Binding-site contacts:
Ligand atom O7 contacts residue THR156 of chain 9.A at 4.2 Å.
Ligand atom O5 contacts residue ASN154 of chain 9.A at 3.7 Å.
Ligand atom C3 contacts residue ASN154 of chain 9.A at 4.3 Å.
Ligand atom N2 contacts residue ASN154 of chain 9.A at 2.2 Å (h-bond).
Ligand atom C7 contacts residue VAL153 of chain 9.A at 4.0 Å (hydrophobic).
Ligand atom C7 contacts residue GLY150 of chain 9.A at 4.5 Å.
Ligand atom C7 contacts residue ASN154 of chain 9.A at 1.9 Å.
Ligand atom C2 contacts residue ASN154 of chain 9.A at 2.9 Å.
Ligand atom O5 contacts residue THR156 of chain 9.A at 3.9 Å.
Ligand atom O7 contacts residue VAL153 of chain 9.A at 2.8 Å (h-bond).
Ligand atom O7 contacts residue GLY150 of chain 9.A at 4.2 Å.
Ligand atom C1 contacts residue ASN154 of chain 9.A at 2.6 Å.
Ligand atom C1 contacts residue THR156 of chain 9.A at 4.1 Å.
Ligand atom C8 contacts residue ASN154 of chain 9.A at 3.4 Å.
Ligand atom C5 contacts residue THR156 of chain 9.A at 3.7 Å.
Ligand atom O7 contacts residue ASN154 of chain 9.A at 1.3 Å (h-bond).
Ligand atom C6 contacts residue THR156 of chain 9.A at 4.2 Å.
Ligand atom C8 contacts residue GLY150 of chain 9.A at 4.3 Å.

This protein binds this small molecule.
Small molecule (SMILES): CC(=O)N[C@H]1[C@H](O[C@H]2[C@H](O)[C@@H](NC(C)=O)CO[C@@H]2CO)O[C@H](CO)[C@@H](O)[C@@H]1O

Sequence of chain 9.A:
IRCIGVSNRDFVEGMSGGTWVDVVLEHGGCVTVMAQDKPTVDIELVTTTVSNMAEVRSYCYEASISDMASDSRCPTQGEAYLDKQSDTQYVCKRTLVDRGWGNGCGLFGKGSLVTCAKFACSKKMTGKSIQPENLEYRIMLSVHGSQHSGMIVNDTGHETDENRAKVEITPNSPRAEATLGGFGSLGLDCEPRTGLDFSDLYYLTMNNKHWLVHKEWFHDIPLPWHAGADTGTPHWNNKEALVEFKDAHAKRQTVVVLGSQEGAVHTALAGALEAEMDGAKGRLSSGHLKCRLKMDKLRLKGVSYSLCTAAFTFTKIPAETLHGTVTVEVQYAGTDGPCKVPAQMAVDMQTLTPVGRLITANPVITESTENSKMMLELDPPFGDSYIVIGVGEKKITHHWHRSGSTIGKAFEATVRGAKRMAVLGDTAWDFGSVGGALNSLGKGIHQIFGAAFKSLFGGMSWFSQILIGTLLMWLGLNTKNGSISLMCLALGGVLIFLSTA